The small molecule below binds the protein below.
Small molecule (SMILES): CN(C)C(=O)c1ccc(F)cc1Br

Binding-site contacts:
Ligand atom C4 contacts residue THR221 of chain 1.B at 4.3 Å.
Ligand atom C contacts residue ASP177 of chain 1.B at 4.0 Å.
Ligand atom N contacts residue SER176 of chain 1.B at 4.3 Å.
Ligand atom C2 contacts residue TYR222 of chain 1.B at 4.2 Å (hydrophobic).
Ligand atom F contacts residue PRO220 of chain 1.B at 3.7 Å.
Ligand atom N contacts residue ASP177 of chain 1.B at 4.2 Å.
Ligand atom F contacts residue LEU225 of chain 1.B at 3.3 Å.
Ligand atom BR contacts residue LYS174 of chain 1.B at 4.4 Å.
Ligand atom C6 contacts residue TYR208 of chain 1.B at 4.4 Å (hydrophobic).
Ligand atom C7 contacts residue VAL175 of chain 1.B at 3.9 Å (hydrophobic).
Ligand atom C8 contacts residue PRO220 of chain 1.B at 4.4 Å (hydrophobic).
Ligand atom C7 contacts residue PRO220 of chain 1.B at 3.8 Å (hydrophobic).
Ligand atom C6 contacts residue PRO220 of chain 1.B at 3.6 Å (hydrophobic).
Ligand atom C6 contacts residue LEU225 of chain 1.B at 4.2 Å (hydrophobic).
Ligand atom C contacts residue VAL175 of chain 1.B at 3.7 Å (hydrophobic).
Ligand atom C4 contacts residue TYR222 of chain 1.B at 3.7 Å (hydrophobic).
Ligand atom F contacts residue TYR208 of chain 1.B at 3.6 Å.
Ligand atom C5 contacts residue THR221 of chain 1.B at 3.6 Å.
Ligand atom C1 contacts residue ASP177 of chain 1.B at 3.8 Å.
Ligand atom C5 contacts residue VAL175 of chain 1.B at 3.9 Å (hydrophobic).
Ligand atom F contacts residue THR221 of chain 1.B at 4.2 Å.
Ligand atom C8 contacts residue VAL175 of chain 1.B at 4.1 Å (hydrophobic).
Ligand atom N contacts residue TYR222 of chain 1.B at 4.0 Å.
Ligand atom C1 contacts residue SER176 of chain 1.B at 4.0 Å.
Ligand atom C6 contacts residue VAL175 of chain 1.B at 3.8 Å (hydrophobic).
Ligand atom F contacts residue VAL175 of chain 1.B at 4.3 Å.
Ligand atom C5 contacts residue TYR222 of chain 1.B at 3.4 Å (hydrophobic).
Ligand atom C contacts residue SER176 of chain 1.B at 3.6 Å.
Ligand atom C3 contacts residue VAL175 of chain 1.B at 4.2 Å (hydrophobic).
Ligand atom C5 contacts residue LEU225 of chain 1.B at 4.1 Å (hydrophobic).
Ligand atom C contacts residue TYR222 of chain 1.B at 3.4 Å (hydrophobic).
Ligand atom C6 contacts residue THR221 of chain 1.B at 4.3 Å.
Ligand atom C6 contacts residue TYR222 of chain 1.B at 4.4 Å (hydrophobic).
Ligand atom C3 contacts residue TYR222 of chain 1.B at 4.4 Å (hydrophobic).
Ligand atom C7 contacts residue TYR208 of chain 1.B at 4.2 Å (hydrophobic).
Ligand atom C4 contacts residue VAL175 of chain 1.B at 4.1 Å (hydrophobic).
Ligand atom C5 contacts residue PRO220 of chain 1.B at 4.0 Å (hydrophobic).

Sequence of chain 1.B:
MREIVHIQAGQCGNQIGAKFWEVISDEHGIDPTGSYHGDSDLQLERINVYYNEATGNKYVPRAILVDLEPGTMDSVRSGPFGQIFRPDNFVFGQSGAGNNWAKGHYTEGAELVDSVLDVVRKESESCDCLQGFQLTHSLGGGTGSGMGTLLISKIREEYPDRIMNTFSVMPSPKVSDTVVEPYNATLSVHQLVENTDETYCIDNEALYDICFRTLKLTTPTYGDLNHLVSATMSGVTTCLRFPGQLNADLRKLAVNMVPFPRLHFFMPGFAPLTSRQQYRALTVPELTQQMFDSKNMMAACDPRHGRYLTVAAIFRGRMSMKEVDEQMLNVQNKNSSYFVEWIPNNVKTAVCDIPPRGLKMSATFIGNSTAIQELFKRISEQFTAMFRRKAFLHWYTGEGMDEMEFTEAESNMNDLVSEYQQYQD